A small-molecule ligand and the protein it binds are described below.
Small molecule (SMILES): OCC1CCC(O)CC1

Binding-site contacts:
Ligand atom CAC contacts residue VAL46 of chain 1.A at 4.5 Å (hydrophobic).
Ligand atom CAB contacts residue PHE198 of chain 1.A at 3.8 Å (hydrophobic).
Ligand atom OAH contacts residue PHE254 of chain 1.A at 4.1 Å.
Ligand atom CAE contacts residue CYS57 of chain 1.A at 3.9 Å (hydrophobic).
Ligand atom CAF contacts residue GLU149 of chain 1.A at 3.6 Å.
Ligand atom CAC contacts residue PHE198 of chain 1.A at 3.9 Å (hydrophobic).
Ligand atom CAF contacts residue CYS57 of chain 1.A at 3.6 Å (hydrophobic).
Ligand atom CAC contacts residue PHE254 of chain 1.A at 4.2 Å (hydrophobic).
Ligand atom CAA contacts residue VAL234 of chain 1.A at 4.3 Å (hydrophobic).
Ligand atom OAI contacts residue GLU149 of chain 1.A at 2.6 Å (salt-bridge).
Ligand atom CAG contacts residue VAL46 of chain 1.A at 3.5 Å (hydrophobic).
Ligand atom CAC contacts residue VAL234 of chain 1.A at 3.6 Å (hydrophobic).
Ligand atom OAH contacts residue THR55 of chain 1.A at 2.8 Å (h-bond).
Ligand atom CAG contacts residue HIS113 of chain 1.A at 3.5 Å.
Ligand atom CAG contacts residue THR55 of chain 1.A at 3.6 Å.
Ligand atom OAH contacts residue VAL46 of chain 1.A at 3.3 Å.
Ligand atom CAD contacts residue HIS113 of chain 1.A at 3.5 Å.
Ligand atom CAF contacts residue VAL46 of chain 1.A at 4.5 Å (hydrophobic).
Ligand atom CAF contacts residue GLY115 of chain 1.A at 4.2 Å.
Ligand atom CAA contacts residue VAL147 of chain 1.A at 4.3 Å (hydrophobic).
Ligand atom OAI contacts residue LYS200 of chain 1.A at 4.0 Å.
Ligand atom CAE contacts residue VAL46 of chain 1.A at 3.7 Å (hydrophobic).
Ligand atom CAB contacts residue VAL147 of chain 1.A at 4.0 Å (hydrophobic).
Ligand atom CAB contacts residue VAL234 of chain 1.A at 4.0 Å (hydrophobic).
Ligand atom OAH contacts residue CYS57 of chain 1.A at 4.4 Å.
Ligand atom OAH contacts residue HIS113 of chain 1.A at 3.4 Å (h-bond).
Ligand atom OAI contacts residue VAL147 of chain 1.A at 3.4 Å.
Ligand atom CAA contacts residue LYS200 of chain 1.A at 4.1 Å.
Ligand atom OAH contacts residue GLY56 of chain 1.A at 3.3 Å.
Ligand atom CAD contacts residue VAL46 of chain 1.A at 4.1 Å (hydrophobic).
Ligand atom CAA contacts residue GLU149 of chain 1.A at 3.4 Å.
Ligand atom CAF contacts residue HIS113 of chain 1.A at 4.4 Å.
Ligand atom CAG contacts residue PHE254 of chain 1.A at 3.6 Å (hydrophobic).
Ligand atom CAE contacts residue HIS113 of chain 1.A at 3.8 Å.
Ligand atom OAI contacts residue ALA177 of chain 1.A at 3.7 Å.

Sequence of chain 1.A:
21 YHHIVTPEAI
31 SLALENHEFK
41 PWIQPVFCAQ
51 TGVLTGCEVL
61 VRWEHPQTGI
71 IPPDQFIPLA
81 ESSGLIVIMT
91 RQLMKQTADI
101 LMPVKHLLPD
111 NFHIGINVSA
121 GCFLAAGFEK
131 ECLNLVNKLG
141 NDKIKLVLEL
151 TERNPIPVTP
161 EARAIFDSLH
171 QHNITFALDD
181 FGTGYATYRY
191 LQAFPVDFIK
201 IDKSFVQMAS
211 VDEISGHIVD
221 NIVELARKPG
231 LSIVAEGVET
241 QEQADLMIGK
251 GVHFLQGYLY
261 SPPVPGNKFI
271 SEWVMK